Sequence of chain 1.A:
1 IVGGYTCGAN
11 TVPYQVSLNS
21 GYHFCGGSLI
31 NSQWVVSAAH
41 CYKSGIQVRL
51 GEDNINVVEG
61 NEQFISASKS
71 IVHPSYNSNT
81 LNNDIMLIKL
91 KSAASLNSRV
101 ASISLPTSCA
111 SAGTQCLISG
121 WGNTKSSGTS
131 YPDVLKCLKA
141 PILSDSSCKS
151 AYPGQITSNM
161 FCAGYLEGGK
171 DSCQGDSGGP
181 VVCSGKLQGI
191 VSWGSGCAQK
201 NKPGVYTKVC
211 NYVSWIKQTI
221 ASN

This protein binds this small molecule.
Small molecule (SMILES): NC(N)c1ccc2c(c1)[nH]c1C(=O)c3[nH]c4cc(C(N)N)ccc4n3->[Zn+2]<-n12

Binding-site contacts:
Ligand atom C4 contacts residue SER177 of chain 1.A at 3.8 Å.
Ligand atom C4' contacts residue HIS40 of chain 1.A at 3.5 Å.
Ligand atom C7 contacts residue SER172 of chain 1.A at 3.3 Å.
Ligand atom C5 contacts residue GLN174 of chain 1.A at 3.4 Å.
Ligand atom ZN contacts residue SER177 of chain 1.A at 1.9 Å.
Ligand atom N2 contacts residue TRP193 of chain 1.A at 3.4 Å (h-bond).
Ligand atom N1 contacts residue SER172 of chain 1.A at 3.4 Å (h-bond).
Ligand atom C1 contacts residue CYS173 of chain 1.A at 3.9 Å (hydrophobic).
Ligand atom N3 contacts residue SER192 of chain 1.A at 3.9 Å.
Ligand atom N1 contacts residue ASP171 of chain 1.A at 3.0 Å (salt-bridge).
Ligand atom C2 contacts residue CYS173 of chain 1.A at 3.8 Å (hydrophobic).
Ligand atom C3 contacts residue VAL191 of chain 1.A at 3.7 Å (hydrophobic).
Ligand atom N2 contacts residue GLY204 of chain 1.A at 3.5 Å.
Ligand atom C7 contacts residue ASP171 of chain 1.A at 3.7 Å.
Ligand atom C3 contacts residue SER192 of chain 1.A at 3.8 Å.
Ligand atom C6 contacts residue GLY194 of chain 1.A at 3.8 Å.
Ligand atom N3 contacts residue SER177 of chain 1.A at 3.2 Å (h-bond).
Ligand atom C3' contacts residue HIS40 of chain 1.A at 3.5 Å.
Ligand atom N3' contacts residue SER177 of chain 1.A at 3.3 Å (h-bond).
Ligand atom C7 contacts residue GLY196 of chain 1.A at 3.7 Å.
Ligand atom C6 contacts residue GLY196 of chain 1.A at 3.6 Å.
Ligand atom C1 contacts residue GLY194 of chain 1.A at 3.9 Å.
Ligand atom N4 contacts residue GLN174 of chain 1.A at 2.8 Å (h-bond).
Ligand atom N2 contacts residue SER172 of chain 1.A at 3.4 Å (h-bond).
Ligand atom N1 contacts residue GLY196 of chain 1.A at 2.6 Å (h-bond).
Ligand atom C1 contacts residue TRP193 of chain 1.A at 3.8 Å (hydrophobic).
Ligand atom C9 contacts residue GLN174 of chain 1.A at 3.6 Å.
Ligand atom C7 contacts residue TRP193 of chain 1.A at 3.7 Å (hydrophobic).
Ligand atom C8 contacts residue GLN174 of chain 1.A at 3.3 Å.
Ligand atom C3 contacts residue CYS173 of chain 1.A at 3.7 Å (hydrophobic).
Ligand atom C4 contacts residue SER192 of chain 1.A at 3.8 Å.
Ligand atom ZN contacts residue HIS40 of chain 1.A at 2.2 Å.
Ligand atom N3 contacts residue HIS40 of chain 1.A at 3.7 Å.
Ligand atom C3 contacts residue SER177 of chain 1.A at 3.7 Å.
Ligand atom O9 contacts residue GLN174 of chain 1.A at 3.6 Å.
Ligand atom C2 contacts residue VAL191 of chain 1.A at 3.7 Å (hydrophobic).
Ligand atom N2 contacts residue ASP171 of chain 1.A at 3.0 Å (salt-bridge).
Ligand atom C2' contacts residue HIS40 of chain 1.A at 3.8 Å.
Ligand atom N1 contacts residue CYS197 of chain 1.A at 3.7 Å.
Ligand atom N3' contacts residue HIS40 of chain 1.A at 3.1 Å (h-bond).